Binding-site contacts:
Ligand atom C6 contacts residue ASN373 of chain 1.D at 4.1 Å.
Ligand atom O5 contacts residue ASN373 of chain 1.D at 2.4 Å (h-bond).
Ligand atom C3 contacts residue ASN373 of chain 1.D at 4.5 Å.
Ligand atom C6 contacts residue ARG348 of chain 1.D at 3.3 Å.
Ligand atom C2 contacts residue SER346 of chain 1.D at 4.1 Å.
Ligand atom O7 contacts residue LEU345 of chain 1.D at 2.9 Å (h-bond).
Ligand atom C5 contacts residue ASN373 of chain 1.D at 3.5 Å.
Ligand atom C7 contacts residue SER346 of chain 1.D at 4.2 Å.
Ligand atom O5 contacts residue SER346 of chain 1.D at 4.4 Å.
Ligand atom O7 contacts residue SER346 of chain 1.D at 3.2 Å (h-bond).
Ligand atom C7 contacts residue ARG316 of chain 1.D at 4.0 Å.
Ligand atom C8 contacts residue LEU345 of chain 1.D at 3.8 Å (hydrophobic).
Ligand atom C2 contacts residue ASN373 of chain 1.D at 3.3 Å.
Ligand atom O7 contacts residue ASN373 of chain 1.D at 3.5 Å (h-bond).
Ligand atom C7 contacts residue LEU345 of chain 1.D at 3.8 Å (hydrophobic).
Ligand atom N2 contacts residue ARG316 of chain 1.D at 4.0 Å.
Ligand atom C1 contacts residue ASN373 of chain 1.D at 2.0 Å.
Ligand atom O7 contacts residue ARG316 of chain 1.D at 4.0 Å.
Ligand atom C7 contacts residue ASN373 of chain 1.D at 3.9 Å.
Ligand atom O3 contacts residue ARG316 of chain 1.D at 3.3 Å (salt-bridge).
Ligand atom O6 contacts residue ASN373 of chain 1.D at 4.1 Å.
Ligand atom C1 contacts residue SER346 of chain 1.D at 4.4 Å.
Ligand atom N2 contacts residue ASN373 of chain 1.D at 3.9 Å.
Ligand atom C2 contacts residue ARG316 of chain 1.D at 4.0 Å.
Ligand atom C3 contacts residue ARG316 of chain 1.D at 4.2 Å.
Ligand atom C1 contacts residue LEU345 of chain 1.D at 3.9 Å (hydrophobic).
Ligand atom O6 contacts residue ARG348 of chain 1.D at 3.6 Å.

This small molecule binds to this protein.
Small molecule (SMILES): CC(=O)N[C@@H]1[C@@H](O)[C@H](O)[C@@H](CO)O[C@H]1O

Sequence of chain 1.D:
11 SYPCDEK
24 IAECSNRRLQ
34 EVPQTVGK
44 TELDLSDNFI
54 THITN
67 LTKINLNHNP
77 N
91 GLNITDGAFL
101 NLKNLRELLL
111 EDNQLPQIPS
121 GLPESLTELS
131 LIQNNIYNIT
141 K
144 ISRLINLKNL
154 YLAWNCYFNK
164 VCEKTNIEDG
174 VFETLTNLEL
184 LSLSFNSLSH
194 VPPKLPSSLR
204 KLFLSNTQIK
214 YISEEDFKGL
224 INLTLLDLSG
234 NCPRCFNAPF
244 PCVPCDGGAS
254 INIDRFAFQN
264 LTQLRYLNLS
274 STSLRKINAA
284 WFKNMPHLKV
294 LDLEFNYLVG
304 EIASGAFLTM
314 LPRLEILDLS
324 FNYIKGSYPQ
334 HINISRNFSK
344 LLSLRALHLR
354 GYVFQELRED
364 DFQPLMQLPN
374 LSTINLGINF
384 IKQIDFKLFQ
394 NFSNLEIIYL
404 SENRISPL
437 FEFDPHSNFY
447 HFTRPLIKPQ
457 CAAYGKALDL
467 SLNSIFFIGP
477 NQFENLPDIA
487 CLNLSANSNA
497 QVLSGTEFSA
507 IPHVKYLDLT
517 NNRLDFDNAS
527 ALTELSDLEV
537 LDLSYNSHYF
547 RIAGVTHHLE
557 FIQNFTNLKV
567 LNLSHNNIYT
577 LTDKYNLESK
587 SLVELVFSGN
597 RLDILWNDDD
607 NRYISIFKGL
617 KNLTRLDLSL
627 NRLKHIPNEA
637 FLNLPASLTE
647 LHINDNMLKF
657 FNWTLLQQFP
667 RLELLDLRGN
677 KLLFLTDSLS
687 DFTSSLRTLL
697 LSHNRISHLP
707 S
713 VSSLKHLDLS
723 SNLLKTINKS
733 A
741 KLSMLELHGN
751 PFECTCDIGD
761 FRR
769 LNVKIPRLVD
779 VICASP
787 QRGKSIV